Binding-site contacts:
Ligand atom C4 contacts residue TYR68 of chain 1.A at 3.1 Å (hydrophobic).
Ligand atom C8 contacts residue GLN75 of chain 1.A at 3.4 Å.
Ligand atom C6 contacts residue TYR68 of chain 1.A at 3.5 Å (hydrophobic).
Ligand atom O2G contacts residue LEU146 of chain 1.A at 3.6 Å.
Ligand atom N7 contacts residue GLN75 of chain 1.A at 2.7 Å (h-bond).
Ligand atom PB contacts residue LYS98 of chain 1.A at 3.6 Å.
Ligand atom O1G contacts residue GLY95 of chain 1.A at 2.9 Å (h-bond).
Ligand atom O2' contacts residue TYR68 of chain 1.A at 2.4 Å (h-bond).
Ligand atom N3 contacts residue TYR68 of chain 1.A at 3.5 Å.
Ligand atom O2B contacts residue SER96 of chain 1.A at 2.9 Å (h-bond).
Ligand atom N1 contacts residue ARG70 of chain 1.A at 3.5 Å (salt-bridge).
Ligand atom C2' contacts residue TYR68 of chain 1.A at 3.0 Å (hydrophobic).
Ligand atom C5 contacts residue TYR68 of chain 1.A at 3.4 Å (hydrophobic).
Ligand atom O1B contacts residue GLY95 of chain 1.A at 3.1 Å (h-bond).
Ligand atom N3B contacts residue LYS98 of chain 1.A at 3.6 Å (salt-bridge).
Ligand atom C6 contacts residue ARG70 of chain 1.A at 3.5 Å.
Ligand atom O3G contacts residue GLN149 of chain 1.A at 3.2 Å (h-bond).
Ligand atom O2B contacts residue GLY97 of chain 1.A at 2.5 Å (h-bond).
Ligand atom O3A contacts residue GLY97 of chain 1.A at 3.3 Å.
Ligand atom O2A contacts residue THR99 of chain 1.A at 3.5 Å.
Ligand atom O2G contacts residue LYS98 of chain 1.A at 3.4 Å (salt-bridge).
Ligand atom N1 contacts residue TYR68 of chain 1.A at 3.6 Å.
Ligand atom N6 contacts residue THR72 of chain 1.A at 3.6 Å.
Ligand atom O3A contacts residue LYS98 of chain 1.A at 3.3 Å (salt-bridge).
Ligand atom C2 contacts residue TYR68 of chain 1.A at 3.6 Å (hydrophobic).
Ligand atom O5' contacts residue GLY97 of chain 1.A at 3.6 Å.
Ligand atom N7 contacts residue THR72 of chain 1.A at 3.7 Å.
Ligand atom O2B contacts residue GLY95 of chain 1.A at 3.5 Å (h-bond).
Ligand atom O2G contacts residue GLU216 of chain 1.A at 3.0 Å (salt-bridge).
Ligand atom N6 contacts residue ARG70 of chain 1.A at 2.7 Å (salt-bridge).
Ligand atom O1G contacts residue THR94 of chain 1.A at 2.7 Å.
Ligand atom N7 contacts residue TYR68 of chain 1.A at 3.7 Å.
Ligand atom N9 contacts residue TYR68 of chain 1.A at 3.2 Å.
Ligand atom N6 contacts residue PRO71 of chain 1.A at 3.5 Å.
Ligand atom N6 contacts residue GLN75 of chain 1.A at 2.9 Å (h-bond).
Ligand atom O3A contacts residue THR99 of chain 1.A at 3.5 Å (h-bond).
Ligand atom PB contacts residue GLY97 of chain 1.A at 3.5 Å.
Ligand atom O2A contacts residue GLU153 of chain 1.A at 3.6 Å.
Ligand atom O2B contacts residue LYS98 of chain 1.A at 2.9 Å (salt-bridge).
Ligand atom C8 contacts residue TYR68 of chain 1.A at 3.5 Å (hydrophobic).

The protein below binds the small molecule below.
Small molecule (SMILES): Nc1ncnc2c1ncn2[C@@H]1O[C@H](CO[P](=O)(O)O[P](=O)(O)NP(=O)(O)O)[C@@H](O)[C@H]1O

Sequence of chain 1.A:
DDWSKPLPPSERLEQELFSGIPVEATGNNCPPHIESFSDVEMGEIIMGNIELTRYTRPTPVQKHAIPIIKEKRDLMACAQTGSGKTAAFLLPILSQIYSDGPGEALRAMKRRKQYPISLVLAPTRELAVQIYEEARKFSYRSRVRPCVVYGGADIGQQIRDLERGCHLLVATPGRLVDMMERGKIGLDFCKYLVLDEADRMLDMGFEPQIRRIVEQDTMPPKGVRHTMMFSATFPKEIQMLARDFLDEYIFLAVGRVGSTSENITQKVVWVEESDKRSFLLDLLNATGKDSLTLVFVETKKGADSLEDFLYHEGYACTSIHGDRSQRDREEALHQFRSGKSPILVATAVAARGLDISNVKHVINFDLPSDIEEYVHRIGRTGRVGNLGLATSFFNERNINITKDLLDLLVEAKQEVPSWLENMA